Sequence of chain 59.D:
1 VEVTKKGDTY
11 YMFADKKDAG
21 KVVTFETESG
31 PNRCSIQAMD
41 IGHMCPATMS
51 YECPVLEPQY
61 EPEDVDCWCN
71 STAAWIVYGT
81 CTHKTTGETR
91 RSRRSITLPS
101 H

Binding-site contacts:
Ligand atom C5 contacts residue ARG33 of chain 59.D at 4.3 Å.
Ligand atom C2 contacts residue ASN70 of chain 59.D at 2.5 Å.
Ligand atom C8 contacts residue PRO31 of chain 59.D at 4.4 Å (hydrophobic).
Ligand atom C1 contacts residue ASN32 of chain 59.D at 4.5 Å.
Ligand atom C1 contacts residue ARG33 of chain 59.D at 4.3 Å.
Ligand atom C5 contacts residue ASN70 of chain 59.D at 3.7 Å.
Ligand atom C4 contacts residue ASN70 of chain 59.D at 4.2 Å.
Ligand atom C3 contacts residue ASN70 of chain 59.D at 3.8 Å.
Ligand atom O7 contacts residue ASN70 of chain 59.D at 3.3 Å (h-bond).
Ligand atom O7 contacts residue SER71 of chain 59.D at 3.8 Å.
Ligand atom N2 contacts residue ASN32 of chain 59.D at 4.0 Å.
Ligand atom C7 contacts residue PRO31 of chain 59.D at 3.1 Å (hydrophobic).
Ligand atom C3 contacts residue PRO31 of chain 59.D at 3.3 Å (hydrophobic).
Ligand atom C6 contacts residue ARG33 of chain 59.D at 3.3 Å.
Ligand atom O6 contacts residue ARG33 of chain 59.D at 3.2 Å (salt-bridge).
Ligand atom C8 contacts residue ASN70 of chain 59.D at 3.9 Å.
Ligand atom N2 contacts residue ASN70 of chain 59.D at 2.9 Å (h-bond).
Ligand atom O7 contacts residue SER29 of chain 59.D at 4.4 Å.
Ligand atom C1 contacts residue ASN70 of chain 59.D at 1.4 Å.
Ligand atom C7 contacts residue ASN70 of chain 59.D at 3.1 Å.
Ligand atom O5 contacts residue ASN70 of chain 59.D at 2.4 Å (h-bond).
Ligand atom O3 contacts residue PRO31 of chain 59.D at 3.4 Å (h-bond).
Ligand atom O7 contacts residue PRO31 of chain 59.D at 3.2 Å (h-bond).
Ligand atom C2 contacts residue PRO31 of chain 59.D at 3.4 Å (hydrophobic).
Ligand atom C1 contacts residue PRO31 of chain 59.D at 4.2 Å (hydrophobic).
Ligand atom N2 contacts residue PRO31 of chain 59.D at 2.5 Å (h-bond).

A small-molecule ligand and the protein it binds are described below.
Small molecule (SMILES): CC(=O)N[C@@H]1[C@@H](O)[C@H](O)[C@@H](CO)O[C@H]1O